This small molecule binds to this protein.
Small molecule (SMILES): Nc1nc2c(ncn2[C@@H]2O[C@H](CO[P](=O)(O)O[P](=O)(O)NP(=O)(O)O)[C@@H](O)[C@H]2O)c(=O)[nH]1

Binding-site contacts:
Ligand atom O2G contacts residue LYS24 of chain 1.B at 2.7 Å (salt-bridge).
Ligand atom O2B contacts residue THR25 of chain 1.B at 2.6 Å (h-bond).
Ligand atom C5 contacts residue LEU176 of chain 1.B at 3.3 Å (hydrophobic).
Ligand atom O1G contacts residue VAL20 of chain 1.B at 3.3 Å.
Ligand atom O3G contacts residue MG1 of chain 1.F at 2.1 Å.
Ligand atom N3B contacts residue MG1 of chain 1.F at 3.1 Å.
Ligand atom O6 contacts residue ALA175 of chain 1.B at 3.3 Å (h-bond).
Ligand atom O3A contacts residue GLY23 of chain 1.B at 3.3 Å (h-bond).
Ligand atom C5' contacts residue ASP21 of chain 1.B at 3.3 Å.
Ligand atom PG contacts residue MG1 of chain 1.F at 3.2 Å.
Ligand atom O1B contacts residue GLY23 of chain 1.B at 3.1 Å (h-bond).
Ligand atom C6 contacts residue LYS137 of chain 1.B at 3.2 Å.
Ligand atom O2A contacts residue GLY23 of chain 1.B at 3.4 Å (h-bond).
Ligand atom O2G contacts residue ASP21 of chain 1.B at 3.2 Å (salt-bridge).
Ligand atom O1B contacts residue LYS24 of chain 1.B at 2.7 Å (salt-bridge).
Ligand atom O1B contacts residue ASP21 of chain 1.B at 3.4 Å (salt-bridge).
Ligand atom O6 contacts residue LYS137 of chain 1.B at 3.4 Å (salt-bridge).
Ligand atom O4' contacts residue LYS137 of chain 1.B at 2.9 Å (salt-bridge).
Ligand atom N9 contacts residue LYS137 of chain 1.B at 3.4 Å.
Ligand atom PB contacts residue MG1 of chain 1.F at 3.1 Å.
Ligand atom N1 contacts residue LYS137 of chain 1.B at 3.3 Å.
Ligand atom O6 contacts residue ASN136 of chain 1.B at 3.4 Å (h-bond).
Ligand atom O2B contacts residue MG1 of chain 1.F at 2.0 Å.
Ligand atom N3 contacts residue LEU176 of chain 1.B at 3.4 Å.
Ligand atom O1G contacts residue ILE61 of chain 1.B at 3.4 Å.
Ligand atom O3G contacts residue THR62 of chain 1.B at 3.0 Å.
Ligand atom N2 contacts residue ASP139 of chain 1.B at 3.0 Å (salt-bridge).
Ligand atom N1 contacts residue ASP139 of chain 1.B at 3.1 Å (salt-bridge).
Ligand atom N3B contacts residue ASP21 of chain 1.B at 3.4 Å (salt-bridge).
Ligand atom O3A contacts residue THR25 of chain 1.B at 3.4 Å (h-bond).
Ligand atom O6 contacts residue SER174 of chain 1.B at 2.9 Å (h-bond).
Ligand atom C6 contacts residue LEU176 of chain 1.B at 3.3 Å (hydrophobic).
Ligand atom O1A contacts residue TYR47 of chain 1.B at 2.5 Å (h-bond).
Ligand atom C4 contacts residue LYS137 of chain 1.B at 3.3 Å.
Ligand atom O3A contacts residue THR26 of chain 1.B at 2.9 Å (h-bond).
Ligand atom N7 contacts residue ASN136 of chain 1.B at 3.0 Å (h-bond).
Ligand atom N2 contacts residue MET140 of chain 1.B at 3.2 Å (h-bond).
Ligand atom O2G contacts residue VAL20 of chain 1.B at 3.1 Å.
Ligand atom O6 contacts residue LEU176 of chain 1.B at 3.3 Å (h-bond).
Ligand atom O2G contacts residue GLY84 of chain 1.B at 3.2 Å (h-bond).

Sequence of chain 1.B:
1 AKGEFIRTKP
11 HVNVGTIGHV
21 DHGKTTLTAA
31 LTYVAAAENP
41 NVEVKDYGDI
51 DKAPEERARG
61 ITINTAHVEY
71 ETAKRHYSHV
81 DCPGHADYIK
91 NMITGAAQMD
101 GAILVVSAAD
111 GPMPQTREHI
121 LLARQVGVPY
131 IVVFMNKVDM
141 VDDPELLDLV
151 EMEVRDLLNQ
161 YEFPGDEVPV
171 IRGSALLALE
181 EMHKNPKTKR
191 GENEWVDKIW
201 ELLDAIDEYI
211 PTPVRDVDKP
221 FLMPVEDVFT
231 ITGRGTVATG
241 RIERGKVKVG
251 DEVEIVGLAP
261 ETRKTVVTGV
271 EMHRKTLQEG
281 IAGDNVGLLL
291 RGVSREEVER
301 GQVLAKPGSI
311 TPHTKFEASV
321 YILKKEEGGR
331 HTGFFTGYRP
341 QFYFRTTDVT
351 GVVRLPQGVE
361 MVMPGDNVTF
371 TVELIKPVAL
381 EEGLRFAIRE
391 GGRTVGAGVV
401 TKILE